Binding-site contacts:
Ligand atom C4 contacts residue ASN166 of chain 2.E at 3.9 Å.
Ligand atom C5 contacts residue ASN166 of chain 2.E at 4.0 Å.
Ligand atom C4 contacts residue ALA165 of chain 2.E at 4.0 Å (hydrophobic).
Ligand atom N3 contacts residue PHE117 of chain 2.E at 4.0 Å.
Ligand atom N3 contacts residue CYS118 of chain 2.E at 4.0 Å.
Ligand atom C18 contacts residue ASP125 of chain 2.E at 3.6 Å.
Ligand atom C12 contacts residue LEU168 of chain 2.E at 3.6 Å (hydrophobic).
Ligand atom N4 contacts residue PHE117 of chain 2.E at 3.4 Å.
Ligand atom N1 contacts residue LYS70 of chain 2.E at 3.4 Å.
Ligand atom C10 contacts residue ALA68 of chain 2.E at 3.9 Å (hydrophobic).
Ligand atom C5 contacts residue ASP179 of chain 2.E at 3.4 Å.
Ligand atom C6 contacts residue ASP179 of chain 2.E at 3.9 Å.
Ligand atom C3 contacts residue LEU168 of chain 2.E at 3.6 Å (hydrophobic).
Ligand atom C3 contacts residue ALA178 of chain 2.E at 4.0 Å (hydrophobic).
Ligand atom CL1 contacts residue GLU116 of chain 2.E at 3.9 Å.
Ligand atom C11 contacts residue PHE117 of chain 2.E at 3.4 Å (hydrophobic).
Ligand atom N2 contacts residue LEU168 of chain 2.E at 3.5 Å.
Ligand atom N6 contacts residue ASP125 of chain 2.E at 2.7 Å (salt-bridge).
Ligand atom CL1 contacts residue MET115 of chain 2.E at 3.2 Å.
Ligand atom N1 contacts residue ASP179 of chain 2.E at 3.4 Å (salt-bridge).
Ligand atom N4 contacts residue CYS118 of chain 2.E at 2.8 Å (h-bond).
Ligand atom C1 contacts residue ASP179 of chain 2.E at 3.7 Å.
Ligand atom N1 contacts residue GLY50 of chain 2.E at 3.6 Å.
Ligand atom C11 contacts residue CYS118 of chain 2.E at 3.1 Å (hydrophobic).
Ligand atom N4 contacts residue GLU116 of chain 2.E at 3.9 Å.
Ligand atom N3 contacts residue GLY121 of chain 2.E at 4.0 Å.
Ligand atom C13 contacts residue LEU168 of chain 2.E at 3.7 Å (hydrophobic).
Ligand atom C10 contacts residue GLU116 of chain 2.E at 3.8 Å.
Ligand atom N2 contacts residue ALA68 of chain 2.E at 3.6 Å.
Ligand atom C9 contacts residue LEU168 of chain 2.E at 3.6 Å (hydrophobic).
Ligand atom C12 contacts residue GLU116 of chain 2.E at 3.8 Å.
Ligand atom C19 contacts residue VAL55 of chain 2.E at 3.6 Å (hydrophobic).
Ligand atom N2 contacts residue GLU116 of chain 2.E at 2.8 Å (salt-bridge).
Ligand atom C10 contacts residue LEU168 of chain 2.E at 3.6 Å (hydrophobic).
Ligand atom C12 contacts residue ALA68 of chain 2.E at 4.0 Å (hydrophobic).
Ligand atom C12 contacts residue CYS118 of chain 2.E at 3.8 Å (hydrophobic).
Ligand atom C2 contacts residue ASP125 of chain 2.E at 3.8 Å.
Ligand atom C17 contacts residue LEU47 of chain 2.E at 4.0 Å (hydrophobic).
Ligand atom C1 contacts residue GLY50 of chain 2.E at 3.7 Å.
Ligand atom C19 contacts residue LEU47 of chain 2.E at 3.5 Å (hydrophobic).

The small molecule below binds the protein below.
Small molecule (SMILES): C[C@H]1CC[C@@H](N)CN1c1ncnc2[nH]c(Cl)c(-c3cccc(C#N)c3)c12

Sequence of chain 2.E:
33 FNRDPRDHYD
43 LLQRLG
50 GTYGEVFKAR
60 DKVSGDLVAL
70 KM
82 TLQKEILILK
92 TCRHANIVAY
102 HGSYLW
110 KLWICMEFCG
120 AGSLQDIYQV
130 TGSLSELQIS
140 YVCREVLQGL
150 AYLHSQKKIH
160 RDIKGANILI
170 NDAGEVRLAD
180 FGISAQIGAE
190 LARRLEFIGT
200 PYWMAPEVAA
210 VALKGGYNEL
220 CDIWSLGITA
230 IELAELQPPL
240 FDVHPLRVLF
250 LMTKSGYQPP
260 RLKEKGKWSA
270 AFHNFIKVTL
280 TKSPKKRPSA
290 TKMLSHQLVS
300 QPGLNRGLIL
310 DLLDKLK